This protein binds this small molecule.
Small molecule (SMILES): CC(=O)N[C@@H]1[C@@H](O)[C@H](O)[C@@H](CO)O[C@H]1O

Sequence of chain 1.A:
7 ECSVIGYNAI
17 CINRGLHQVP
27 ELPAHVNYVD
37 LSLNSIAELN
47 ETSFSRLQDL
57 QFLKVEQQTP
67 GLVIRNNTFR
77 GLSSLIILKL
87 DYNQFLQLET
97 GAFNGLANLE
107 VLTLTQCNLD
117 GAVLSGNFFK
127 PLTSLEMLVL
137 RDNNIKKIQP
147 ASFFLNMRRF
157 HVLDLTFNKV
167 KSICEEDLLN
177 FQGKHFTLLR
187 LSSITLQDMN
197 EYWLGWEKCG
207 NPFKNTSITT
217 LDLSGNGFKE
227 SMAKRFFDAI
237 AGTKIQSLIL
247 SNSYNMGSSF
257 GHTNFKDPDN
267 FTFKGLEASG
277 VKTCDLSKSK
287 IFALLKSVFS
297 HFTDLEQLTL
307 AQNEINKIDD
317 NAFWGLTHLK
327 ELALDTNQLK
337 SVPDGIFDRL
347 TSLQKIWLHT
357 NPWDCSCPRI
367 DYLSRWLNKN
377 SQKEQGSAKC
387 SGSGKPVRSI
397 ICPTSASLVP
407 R

Binding-site contacts:
Ligand atom C7 contacts residue ASN72 of chain 1.A at 3.6 Å.
Ligand atom C1 contacts residue GLY97 of chain 1.A at 4.3 Å.
Ligand atom O5 contacts residue THR96 of chain 1.A at 4.5 Å.
Ligand atom C6 contacts residue THR96 of chain 1.A at 4.1 Å.
Ligand atom O7 contacts residue GLU95 of chain 1.A at 4.3 Å.
Ligand atom C3 contacts residue ASN72 of chain 1.A at 3.9 Å.
Ligand atom C5 contacts residue THR96 of chain 1.A at 3.8 Å.
Ligand atom C2 contacts residue ASN72 of chain 1.A at 2.6 Å.
Ligand atom C7 contacts residue GLU95 of chain 1.A at 4.2 Å.
Ligand atom C8 contacts residue GLU95 of chain 1.A at 3.5 Å.
Ligand atom C5 contacts residue ASN72 of chain 1.A at 3.7 Å.
Ligand atom O5 contacts residue ASN72 of chain 1.A at 2.4 Å (h-bond).
Ligand atom C1 contacts residue ASN72 of chain 1.A at 1.4 Å.
Ligand atom O5 contacts residue GLY97 of chain 1.A at 4.2 Å.
Ligand atom C4 contacts residue ASN72 of chain 1.A at 4.2 Å.
Ligand atom O7 contacts residue ASN72 of chain 1.A at 3.6 Å (h-bond).
Ligand atom N2 contacts residue ASN72 of chain 1.A at 3.2 Å (h-bond).